Sequence of chain 1.B:
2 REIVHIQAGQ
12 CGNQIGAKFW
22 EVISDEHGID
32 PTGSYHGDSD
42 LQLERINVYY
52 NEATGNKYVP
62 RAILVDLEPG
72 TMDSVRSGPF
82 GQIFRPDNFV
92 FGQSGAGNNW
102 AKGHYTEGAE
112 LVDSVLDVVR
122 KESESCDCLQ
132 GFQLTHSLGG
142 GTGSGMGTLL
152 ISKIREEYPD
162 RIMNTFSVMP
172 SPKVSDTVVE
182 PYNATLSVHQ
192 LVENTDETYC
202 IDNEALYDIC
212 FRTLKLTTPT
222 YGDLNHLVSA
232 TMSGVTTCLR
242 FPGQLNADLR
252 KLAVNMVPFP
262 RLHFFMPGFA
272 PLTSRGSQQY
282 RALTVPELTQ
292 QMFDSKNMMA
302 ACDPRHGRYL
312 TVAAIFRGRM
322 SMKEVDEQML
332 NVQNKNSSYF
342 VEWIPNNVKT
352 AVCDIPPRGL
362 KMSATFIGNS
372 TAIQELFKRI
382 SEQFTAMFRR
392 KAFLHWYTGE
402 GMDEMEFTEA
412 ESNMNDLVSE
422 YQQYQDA

Sequence of chain 1.A:
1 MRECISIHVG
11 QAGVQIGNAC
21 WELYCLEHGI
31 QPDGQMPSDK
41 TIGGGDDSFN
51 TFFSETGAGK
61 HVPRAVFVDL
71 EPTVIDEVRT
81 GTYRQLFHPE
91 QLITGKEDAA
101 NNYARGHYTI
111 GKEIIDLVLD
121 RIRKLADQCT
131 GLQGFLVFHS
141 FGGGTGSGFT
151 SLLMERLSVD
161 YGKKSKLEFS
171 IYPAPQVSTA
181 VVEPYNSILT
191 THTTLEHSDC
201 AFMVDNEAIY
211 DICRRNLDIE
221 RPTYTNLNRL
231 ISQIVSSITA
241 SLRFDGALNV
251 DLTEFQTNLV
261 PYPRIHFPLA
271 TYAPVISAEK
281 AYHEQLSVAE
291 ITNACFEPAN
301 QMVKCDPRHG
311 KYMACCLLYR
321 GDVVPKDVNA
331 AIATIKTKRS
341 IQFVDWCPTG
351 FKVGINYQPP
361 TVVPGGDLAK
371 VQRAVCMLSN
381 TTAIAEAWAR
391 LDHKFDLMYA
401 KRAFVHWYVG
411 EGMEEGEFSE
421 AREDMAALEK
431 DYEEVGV

The small molecule below binds the protein below.
Small molecule (SMILES): COc1ccc2c(c1)NC(=O)CN2c1nc(Cl)nc2ccoc12

Binding-site contacts:
Ligand atom C16 contacts residue VAL313 of chain 1.B at 3.8 Å (hydrophobic).
Ligand atom C07 contacts residue ALA314 of chain 1.B at 3.5 Å (hydrophobic).
Ligand atom O22 contacts residue LYS252 of chain 1.B at 3.7 Å.
Ligand atom C20 contacts residue LEU246 of chain 1.B at 3.7 Å (hydrophobic).
Ligand atom N03 contacts residue CYS239 of chain 1.B at 3.5 Å.
Ligand atom C13 contacts residue MET257 of chain 1.B at 3.7 Å (hydrophobic).
Ligand atom C14 contacts residue LYS350 of chain 1.B at 3.4 Å.
Ligand atom O22 contacts residue THR179 of chain 1.A at 3.9 Å.
Ligand atom C16 contacts residue ASN348 of chain 1.B at 3.4 Å.
Ligand atom C09 contacts residue LEU246 of chain 1.B at 3.9 Å (hydrophobic).
Ligand atom C18 contacts residue THR179 of chain 1.A at 3.6 Å.
Ligand atom C12 contacts residue ALA314 of chain 1.B at 3.6 Å (hydrophobic).
Ligand atom C18 contacts residue ASN256 of chain 1.B at 3.7 Å.
Ligand atom N19 contacts residue ASN256 of chain 1.B at 3.5 Å (h-bond).
Ligand atom N23 contacts residue ALA248 of chain 1.B at 3.6 Å.
Ligand atom O06 contacts residue ALA314 of chain 1.B at 3.6 Å.
Ligand atom C02 contacts residue CYS239 of chain 1.B at 3.7 Å (hydrophobic).
Ligand atom C05 contacts residue LEU246 of chain 1.B at 3.5 Å (hydrophobic).
Ligand atom C08 contacts residue ILE316 of chain 1.B at 3.6 Å (hydrophobic).
Ligand atom C20 contacts residue ASN256 of chain 1.B at 3.7 Å.
Ligand atom O15 contacts residue LYS350 of chain 1.B at 3.1 Å.
Ligand atom CL01 contacts residue LEU240 of chain 1.B at 3.5 Å.
Ligand atom O06 contacts residue LEU246 of chain 1.B at 3.3 Å.
Ligand atom C08 contacts residue ALA315 of chain 1.B at 3.3 Å (hydrophobic).
Ligand atom CL01 contacts residue CYS239 of chain 1.B at 3.8 Å.
Ligand atom C20 contacts residue THR179 of chain 1.A at 3.7 Å.
Ligand atom N19 contacts residue THR179 of chain 1.A at 2.7 Å (h-bond).
Ligand atom C17 contacts residue THR179 of chain 1.A at 3.6 Å.
Ligand atom C17 contacts residue ASN256 of chain 1.B at 3.4 Å.
Ligand atom C14 contacts residue ASN256 of chain 1.B at 3.6 Å.
Ligand atom O22 contacts residue LEU246 of chain 1.B at 3.4 Å.
Ligand atom C04 contacts residue CYS239 of chain 1.B at 3.8 Å (hydrophobic).
Ligand atom C16 contacts residue ASN256 of chain 1.B at 3.6 Å.
Ligand atom C07 contacts residue LYS350 of chain 1.B at 3.3 Å.
Ligand atom C07 contacts residue ALA315 of chain 1.B at 3.3 Å (hydrophobic).
Ligand atom C09 contacts residue LEU253 of chain 1.B at 3.8 Å (hydrophobic).
Ligand atom C17 contacts residue LYS350 of chain 1.B at 3.5 Å.
Ligand atom C07 contacts residue LEU246 of chain 1.B at 3.8 Å (hydrophobic).
Ligand atom N23 contacts residue LEU253 of chain 1.B at 3.5 Å.
Ligand atom C16 contacts residue THR312 of chain 1.B at 3.8 Å.